Sequence of chain 43.A:
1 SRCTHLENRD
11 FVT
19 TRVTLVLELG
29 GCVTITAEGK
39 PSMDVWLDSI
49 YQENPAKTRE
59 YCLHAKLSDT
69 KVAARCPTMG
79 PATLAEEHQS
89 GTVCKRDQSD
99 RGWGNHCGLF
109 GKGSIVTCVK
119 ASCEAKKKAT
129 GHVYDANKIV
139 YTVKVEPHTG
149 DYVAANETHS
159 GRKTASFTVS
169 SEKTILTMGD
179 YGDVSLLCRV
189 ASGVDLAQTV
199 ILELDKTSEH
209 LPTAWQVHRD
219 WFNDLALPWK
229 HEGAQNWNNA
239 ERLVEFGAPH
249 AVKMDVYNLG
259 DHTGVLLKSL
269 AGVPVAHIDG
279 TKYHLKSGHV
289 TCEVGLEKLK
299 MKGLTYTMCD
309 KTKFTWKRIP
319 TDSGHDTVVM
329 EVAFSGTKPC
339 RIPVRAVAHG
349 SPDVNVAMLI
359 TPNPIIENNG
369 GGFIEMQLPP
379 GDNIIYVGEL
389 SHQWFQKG

Binding-site contacts:
Ligand atom C6 contacts residue HIS104 of chain 43.C at 3.8 Å.
Ligand atom C3 contacts residue ASN154 of chain 43.A at 3.8 Å.
Ligand atom C4 contacts residue ASN154 of chain 43.A at 4.2 Å.
Ligand atom C5 contacts residue ASN154 of chain 43.A at 3.6 Å.
Ligand atom C2 contacts residue HIS104 of chain 43.C at 4.2 Å.
Ligand atom O4 contacts residue HIS104 of chain 43.C at 3.8 Å.
Ligand atom C1 contacts residue HIS104 of chain 43.C at 3.5 Å.
Ligand atom O5 contacts residue HIS104 of chain 43.C at 3.7 Å.
Ligand atom C5 contacts residue HIS104 of chain 43.C at 3.4 Å.
Ligand atom C2 contacts residue ASN154 of chain 43.A at 2.5 Å.
Ligand atom C1 contacts residue ASN154 of chain 43.A at 1.4 Å.
Ligand atom O6 contacts residue HIS104 of chain 43.C at 3.6 Å.
Ligand atom O7 contacts residue ASN154 of chain 43.A at 3.2 Å (h-bond).
Ligand atom N2 contacts residue ASN154 of chain 43.A at 3.0 Å (h-bond).
Ligand atom C7 contacts residue ASN154 of chain 43.A at 3.5 Å.
Ligand atom C4 contacts residue HIS104 of chain 43.C at 4.0 Å.
Ligand atom O5 contacts residue ASN154 of chain 43.A at 2.3 Å (h-bond).
Ligand atom C3 contacts residue HIS104 of chain 43.C at 3.7 Å.

A small-molecule ligand and the protein it binds are described below.
Small molecule (SMILES): CC(=O)N[C@@H]1[C@@H](O)[C@H](O)[C@@H](CO)O[C@H]1O

Sequence of chain 43.C:
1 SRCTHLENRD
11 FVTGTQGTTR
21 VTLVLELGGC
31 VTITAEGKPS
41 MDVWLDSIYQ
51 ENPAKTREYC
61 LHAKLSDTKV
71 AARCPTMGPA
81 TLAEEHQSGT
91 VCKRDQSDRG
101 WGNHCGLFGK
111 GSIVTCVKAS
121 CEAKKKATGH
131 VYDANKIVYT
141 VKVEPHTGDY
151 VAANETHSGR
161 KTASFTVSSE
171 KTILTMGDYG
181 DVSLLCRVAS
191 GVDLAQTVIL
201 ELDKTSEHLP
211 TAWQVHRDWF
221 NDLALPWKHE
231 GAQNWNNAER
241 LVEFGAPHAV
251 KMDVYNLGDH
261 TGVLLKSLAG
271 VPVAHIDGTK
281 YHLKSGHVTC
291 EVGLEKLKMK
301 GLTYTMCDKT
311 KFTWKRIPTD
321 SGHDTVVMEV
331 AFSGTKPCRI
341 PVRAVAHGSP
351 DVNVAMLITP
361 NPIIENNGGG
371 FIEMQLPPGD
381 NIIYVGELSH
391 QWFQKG